Binding-site contacts:
Ligand atom C3 contacts residue ASP219 of chain 2.A at 3.7 Å.
Ligand atom C1 contacts residue PHE187 of chain 2.A at 3.7 Å (hydrophobic).
Ligand atom N5 contacts residue THR129 of chain 2.A at 3.1 Å (h-bond).
Ligand atom O8 contacts residue TYR92 of chain 2.A at 2.9 Å (h-bond).
Ligand atom C5 contacts residue TYR153 of chain 2.A at 3.6 Å (hydrophobic).
Ligand atom N5 contacts residue TRP147 of chain 2.A at 3.7 Å.
Ligand atom C8 contacts residue PHE187 of chain 2.A at 3.8 Å (hydrophobic).
Ligand atom C9 contacts residue SER222 of chain 2.A at 3.7 Å.
Ligand atom O4 contacts residue ASP219 of chain 2.A at 2.8 Å (salt-bridge).
Ligand atom N2 contacts residue PHE187 of chain 2.A at 3.9 Å.
Ligand atom O1B contacts residue SER130 of chain 2.A at 3.3 Å.
Ligand atom C8 contacts residue LEU188 of chain 2.A at 3.7 Å (hydrophobic).
Ligand atom C4 contacts residue THR129 of chain 2.A at 3.4 Å.
Ligand atom C8 contacts residue TYR92 of chain 2.A at 3.6 Å (hydrophobic).
Ligand atom O1A contacts residue ILE220 of chain 2.A at 3.3 Å.
Ligand atom O9 contacts residue TYR92 of chain 2.A at 3.3 Å (h-bond).
Ligand atom O8 contacts residue ILE220 of chain 2.A at 3.6 Å.
Ligand atom C5 contacts residue THR129 of chain 2.A at 3.8 Å.
Ligand atom O9 contacts residue SER222 of chain 2.A at 2.8 Å (h-bond).
Ligand atom C3 contacts residue PHE187 of chain 2.A at 3.8 Å (hydrophobic).
Ligand atom O10 contacts residue LEU188 of chain 2.A at 3.2 Å.
Ligand atom N2 contacts residue TYR153 of chain 2.A at 3.8 Å.
Ligand atom O3 contacts residue ASP219 of chain 2.A at 3.0 Å (salt-bridge).
Ligand atom C1 contacts residue SER130 of chain 2.A at 3.4 Å.
Ligand atom C10 contacts residue LEU188 of chain 2.A at 3.6 Å (hydrophobic).
Ligand atom O2 contacts residue PHE187 of chain 2.A at 3.3 Å.
Ligand atom C4 contacts residue ASP219 of chain 2.A at 3.7 Å.
Ligand atom C11 contacts residue TRP147 of chain 2.A at 3.6 Å (hydrophobic).
Ligand atom C6 contacts residue TYR153 of chain 2.A at 3.8 Å (hydrophobic).
Ligand atom O4 contacts residue THR129 of chain 2.A at 3.7 Å.
Ligand atom C11 contacts residue GLY128 of chain 2.A at 3.6 Å.
Ligand atom O1A contacts residue SER130 of chain 2.A at 2.7 Å (h-bond).
Ligand atom O1B contacts residue SER131 of chain 2.A at 2.7 Å (h-bond).
Ligand atom C9 contacts residue TYR92 of chain 2.A at 3.2 Å (hydrophobic).
Ligand atom O7 contacts residue LEU188 of chain 2.A at 3.6 Å.
Ligand atom C1 contacts residue TYR153 of chain 2.A at 3.4 Å (hydrophobic).
Ligand atom O8 contacts residue TRP147 of chain 2.A at 3.8 Å.
Ligand atom C7 contacts residue TRP147 of chain 2.A at 3.8 Å (hydrophobic).
Ligand atom C11 contacts residue THR149 of chain 2.A at 3.8 Å.
Ligand atom C1 contacts residue SER131 of chain 2.A at 3.7 Å.

Sequence of chain 2.A:
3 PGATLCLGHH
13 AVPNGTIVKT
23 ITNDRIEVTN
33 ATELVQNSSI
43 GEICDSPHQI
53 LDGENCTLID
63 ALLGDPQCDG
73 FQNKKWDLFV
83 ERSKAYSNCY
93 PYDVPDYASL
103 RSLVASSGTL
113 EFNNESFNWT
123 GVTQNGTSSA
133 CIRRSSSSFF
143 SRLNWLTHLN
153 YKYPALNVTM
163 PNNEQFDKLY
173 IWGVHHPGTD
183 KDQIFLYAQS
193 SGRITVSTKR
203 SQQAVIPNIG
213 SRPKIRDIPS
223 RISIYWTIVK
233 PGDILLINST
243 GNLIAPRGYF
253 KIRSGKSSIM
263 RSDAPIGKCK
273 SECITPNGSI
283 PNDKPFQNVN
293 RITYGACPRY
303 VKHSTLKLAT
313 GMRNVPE

A small-molecule ligand and the protein it binds are described below.
Small molecule (SMILES): CC(=O)N[C@@H]1[C@@H](O)[C@H](O[C@@H]2O[C@H](CO)[C@H](O)[C@H](O[C@@H]3O[C@H](CO)[C@@H](O[C@@H]4O[C@H](CO[C@]5(C(=O)O)C[C@H](O)[C@@H](NC(C)=O)[C@H]([C@H](O)[C@H](O)CO)O5)[C@H](O)[C@H](O)[C@H]4O)[C@H](O)[C@H]3NC(C)=O)[C@H]2O)[C@@H](CO)O[C@H]1O